Binding-site contacts:
Ligand atom N2 contacts residue ASN165 of chain 1.B at 2.9 Å (h-bond).
Ligand atom O5 contacts residue ASN165 of chain 1.B at 2.4 Å (h-bond).
Ligand atom C8 contacts residue ASN165 of chain 1.B at 4.4 Å.
Ligand atom C1 contacts residue ASN165 of chain 1.B at 1.4 Å.
Ligand atom C5 contacts residue ASN165 of chain 1.B at 3.7 Å.
Ligand atom O6 contacts residue ASN165 of chain 1.B at 4.2 Å.
Ligand atom C1 contacts residue GLU132 of chain 1.B at 3.3 Å.
Ligand atom C4 contacts residue ASN165 of chain 1.B at 4.3 Å.
Ligand atom C6 contacts residue ASN164 of chain 1.B at 3.8 Å.
Ligand atom O6 contacts residue ASN164 of chain 1.B at 3.8 Å.
Ligand atom O7 contacts residue ASN165 of chain 1.B at 3.2 Å.
Ligand atom O5 contacts residue ASN164 of chain 1.B at 4.0 Å.
Ligand atom C2 contacts residue ASN165 of chain 1.B at 2.5 Å.
Ligand atom O5 contacts residue GLU132 of chain 1.B at 3.9 Å.
Ligand atom C3 contacts residue ASN165 of chain 1.B at 3.8 Å.
Ligand atom C7 contacts residue ASN165 of chain 1.B at 3.2 Å.

The protein below binds the small molecule below.
Small molecule (SMILES): CC(=O)N[C@@H]1[C@@H](O)[C@H](O)[C@@H](CO)O[C@H]1O

Sequence of chain 1.B:
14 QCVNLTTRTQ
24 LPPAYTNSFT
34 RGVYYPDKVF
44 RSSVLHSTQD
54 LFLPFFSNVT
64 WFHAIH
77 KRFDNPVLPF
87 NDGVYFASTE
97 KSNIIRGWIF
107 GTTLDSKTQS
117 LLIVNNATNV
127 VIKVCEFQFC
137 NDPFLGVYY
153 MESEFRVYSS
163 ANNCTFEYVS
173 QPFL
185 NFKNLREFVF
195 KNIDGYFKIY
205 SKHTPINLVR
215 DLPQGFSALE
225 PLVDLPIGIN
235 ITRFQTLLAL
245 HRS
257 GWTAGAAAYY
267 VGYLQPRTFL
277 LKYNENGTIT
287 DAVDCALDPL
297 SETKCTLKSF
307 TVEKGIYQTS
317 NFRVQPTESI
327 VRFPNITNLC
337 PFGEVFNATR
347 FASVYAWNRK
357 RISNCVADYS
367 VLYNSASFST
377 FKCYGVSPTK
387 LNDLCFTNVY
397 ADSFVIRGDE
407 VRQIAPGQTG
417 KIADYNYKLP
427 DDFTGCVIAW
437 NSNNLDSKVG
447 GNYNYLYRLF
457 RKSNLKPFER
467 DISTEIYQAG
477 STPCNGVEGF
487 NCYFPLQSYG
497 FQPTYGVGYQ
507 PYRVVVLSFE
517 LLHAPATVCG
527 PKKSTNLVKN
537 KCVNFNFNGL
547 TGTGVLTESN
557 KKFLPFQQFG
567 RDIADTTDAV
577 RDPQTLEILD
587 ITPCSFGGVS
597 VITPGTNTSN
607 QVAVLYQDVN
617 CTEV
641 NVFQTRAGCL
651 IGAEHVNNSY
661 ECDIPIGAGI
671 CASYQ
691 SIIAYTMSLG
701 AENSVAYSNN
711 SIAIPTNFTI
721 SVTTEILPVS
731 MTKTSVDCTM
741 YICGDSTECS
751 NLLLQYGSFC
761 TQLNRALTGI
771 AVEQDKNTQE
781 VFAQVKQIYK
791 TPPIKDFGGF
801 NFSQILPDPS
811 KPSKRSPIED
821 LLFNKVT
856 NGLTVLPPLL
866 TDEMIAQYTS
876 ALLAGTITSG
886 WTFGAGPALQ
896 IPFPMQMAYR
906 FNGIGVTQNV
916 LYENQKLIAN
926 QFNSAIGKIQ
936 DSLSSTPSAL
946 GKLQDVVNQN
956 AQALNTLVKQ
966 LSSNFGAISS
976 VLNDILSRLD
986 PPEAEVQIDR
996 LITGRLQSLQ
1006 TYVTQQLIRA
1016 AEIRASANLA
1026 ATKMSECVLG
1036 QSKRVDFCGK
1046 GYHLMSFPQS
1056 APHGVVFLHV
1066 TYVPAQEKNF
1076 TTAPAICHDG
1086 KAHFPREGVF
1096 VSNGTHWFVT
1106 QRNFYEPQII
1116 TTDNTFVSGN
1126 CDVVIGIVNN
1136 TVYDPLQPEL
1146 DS